The small molecule below binds the protein below.
Small molecule (SMILES): OC[C@H]1O[C@H](O)[C@H](O)[C@@H](O)[C@H]1O

Sequence of chain 1.C:
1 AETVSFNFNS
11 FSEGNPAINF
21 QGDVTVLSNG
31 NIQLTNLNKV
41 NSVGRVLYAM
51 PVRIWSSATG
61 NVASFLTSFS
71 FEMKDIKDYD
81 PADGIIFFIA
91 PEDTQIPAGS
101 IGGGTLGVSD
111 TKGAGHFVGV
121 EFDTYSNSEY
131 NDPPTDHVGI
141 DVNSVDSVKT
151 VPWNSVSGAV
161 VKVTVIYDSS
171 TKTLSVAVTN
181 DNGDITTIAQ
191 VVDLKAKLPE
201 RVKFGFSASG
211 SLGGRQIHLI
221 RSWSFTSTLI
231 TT

Binding-site contacts:
Ligand atom O5 contacts residue TYR125 of chain 1.C at 4.0 Å.
Ligand atom C4 contacts residue SER211 of chain 1.C at 3.8 Å.
Ligand atom O4 contacts residue GLY214 of chain 1.C at 4.0 Å.
Ligand atom C2 contacts residue ASN127 of chain 1.C at 4.5 Å.
Ligand atom C2 contacts residue SER211 of chain 1.C at 4.3 Å.
Ligand atom C5 contacts residue SER211 of chain 1.C at 4.0 Å.
Ligand atom C6 contacts residue ASP80 of chain 1.C at 4.0 Å.
Ligand atom O6 contacts residue GLY214 of chain 1.C at 4.3 Å.
Ligand atom O3 contacts residue TYR125 of chain 1.C at 4.5 Å.
Ligand atom O2 contacts residue GLU129 of chain 1.C at 3.7 Å.
Ligand atom O6 contacts residue GLY213 of chain 1.C at 4.4 Å.
Ligand atom C4 contacts residue ASP83 of chain 1.C at 3.4 Å.
Ligand atom O3 contacts residue ASN127 of chain 1.C at 3.1 Å (h-bond).
Ligand atom C1 contacts residue TYR125 of chain 1.C at 3.9 Å (hydrophobic).
Ligand atom O3 contacts residue GLY103 of chain 1.C at 3.5 Å.
Ligand atom C6 contacts residue GLY213 of chain 1.C at 4.5 Å.
Ligand atom C3 contacts residue TYR125 of chain 1.C at 3.8 Å (hydrophobic).
Ligand atom C3 contacts residue ASP83 of chain 1.C at 3.7 Å.
Ligand atom C6 contacts residue TYR125 of chain 1.C at 3.5 Å (hydrophobic).
Ligand atom O4 contacts residue SER211 of chain 1.C at 2.6 Å (h-bond).
Ligand atom O4 contacts residue ASP83 of chain 1.C at 3.1 Å (salt-bridge).
Ligand atom C6 contacts residue GLY214 of chain 1.C at 3.6 Å.
Ligand atom O1 contacts residue TYR125 of chain 1.C at 2.9 Å (h-bond).
Ligand atom O3 contacts residue GLY104 of chain 1.C at 2.9 Å (h-bond).
Ligand atom C6 contacts residue SER211 of chain 1.C at 3.8 Å.
Ligand atom O5 contacts residue SER211 of chain 1.C at 3.8 Å.
Ligand atom C5 contacts residue TYR125 of chain 1.C at 3.1 Å (hydrophobic).
Ligand atom O6 contacts residue ASP80 of chain 1.C at 3.3 Å.
Ligand atom C3 contacts residue GLY104 of chain 1.C at 4.3 Å.
Ligand atom O3 contacts residue ASP83 of chain 1.C at 3.0 Å (salt-bridge).
Ligand atom O2 contacts residue ASN127 of chain 1.C at 3.9 Å.
Ligand atom O6 contacts residue TYR125 of chain 1.C at 3.6 Å.
Ligand atom O4 contacts residue GLY103 of chain 1.C at 4.5 Å.
Ligand atom C3 contacts residue ASN127 of chain 1.C at 3.7 Å.
Ligand atom O4 contacts residue ALA82 of chain 1.C at 4.3 Å.
Ligand atom C4 contacts residue TYR125 of chain 1.C at 3.8 Å (hydrophobic).